Sequence of chain 1.A:
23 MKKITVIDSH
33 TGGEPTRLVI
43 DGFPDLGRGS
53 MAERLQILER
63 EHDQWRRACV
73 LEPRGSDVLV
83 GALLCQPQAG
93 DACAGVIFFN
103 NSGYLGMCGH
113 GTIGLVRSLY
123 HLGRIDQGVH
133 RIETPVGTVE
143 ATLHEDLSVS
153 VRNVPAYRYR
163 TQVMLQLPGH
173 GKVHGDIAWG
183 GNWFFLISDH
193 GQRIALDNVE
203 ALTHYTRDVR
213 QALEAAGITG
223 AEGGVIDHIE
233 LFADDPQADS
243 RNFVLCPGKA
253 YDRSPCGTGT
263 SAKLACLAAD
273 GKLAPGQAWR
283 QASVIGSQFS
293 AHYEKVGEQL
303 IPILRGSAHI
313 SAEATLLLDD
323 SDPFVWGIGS

Binding-site contacts:
Ligand atom C1 contacts residue HIS112 of chain 1.A at 3.7 Å.
Ligand atom C2 contacts residue HIS112 of chain 1.A at 3.9 Å.
Ligand atom O8 contacts residue GLY111 of chain 1.A at 2.7 Å (h-bond).
Ligand atom C5 contacts residue ASP254 of chain 1.A at 3.7 Å.
Ligand atom O7 contacts residue HIS112 of chain 1.A at 2.8 Å (h-bond).
Ligand atom O7 contacts residue CYS258 of chain 1.A at 3.6 Å.
Ligand atom C3 contacts residue ASN184 of chain 1.A at 4.1 Å.
Ligand atom O8 contacts residue CYS110 of chain 1.A at 3.4 Å.
Ligand atom C1 contacts residue GLY259 of chain 1.A at 3.4 Å.
Ligand atom C5 contacts residue GLU36 of chain 1.A at 4.1 Å.
Ligand atom C5 contacts residue CYS248 of chain 1.A at 3.9 Å (hydrophobic).
Ligand atom O8 contacts residue GLY259 of chain 1.A at 3.5 Å (h-bond).
Ligand atom C3 contacts residue HIS230 of chain 1.A at 3.9 Å.
Ligand atom O7 contacts residue CYS110 of chain 1.A at 4.1 Å.
Ligand atom O8 contacts residue HIS112 of chain 1.A at 4.1 Å.
Ligand atom C1 contacts residue THR260 of chain 1.A at 3.6 Å.
Ligand atom C1 contacts residue CYS258 of chain 1.A at 3.8 Å (hydrophobic).
Ligand atom N6 contacts residue HIS112 of chain 1.A at 3.1 Å (h-bond).
Ligand atom C4 contacts residue LEU107 of chain 1.A at 3.9 Å (hydrophobic).
Ligand atom O7 contacts residue THR260 of chain 1.A at 4.0 Å.
Ligand atom C2 contacts residue THR260 of chain 1.A at 4.0 Å.
Ligand atom C3 contacts residue CYS258 of chain 1.A at 3.9 Å (hydrophobic).
Ligand atom C1 contacts residue CYS110 of chain 1.A at 3.9 Å (hydrophobic).
Ligand atom C2 contacts residue CYS258 of chain 1.A at 3.6 Å (hydrophobic).
Ligand atom N6 contacts residue CYS258 of chain 1.A at 4.1 Å.
Ligand atom O7 contacts residue ASP254 of chain 1.A at 4.0 Å.
Ligand atom C2 contacts residue ASP254 of chain 1.A at 3.9 Å.
Ligand atom C3 contacts residue THR260 of chain 1.A at 3.6 Å.
Ligand atom N6 contacts residue ASP254 of chain 1.A at 3.2 Å (salt-bridge).
Ligand atom C4 contacts residue CYS248 of chain 1.A at 4.0 Å (hydrophobic).
Ligand atom O7 contacts residue GLY111 of chain 1.A at 3.2 Å (h-bond).
Ligand atom O8 contacts residue CYS258 of chain 1.A at 4.1 Å.
Ligand atom C2 contacts residue CYS110 of chain 1.A at 3.7 Å (hydrophobic).
Ligand atom N6 contacts residue CYS110 of chain 1.A at 3.8 Å.
Ligand atom C1 contacts residue GLY111 of chain 1.A at 3.2 Å.
Ligand atom O8 contacts residue THR260 of chain 1.A at 2.8 Å (h-bond).
Ligand atom C5 contacts residue HIS112 of chain 1.A at 3.9 Å.
Ligand atom O7 contacts residue GLY259 of chain 1.A at 2.8 Å (h-bond).
Ligand atom C4 contacts residue HIS230 of chain 1.A at 3.7 Å.
Ligand atom C3 contacts residue CYS110 of chain 1.A at 4.2 Å (hydrophobic).

A protein and the small-molecule ligand that binds it are described below.
Small molecule (SMILES): O=C([O-])c1ccc[nH]1